Sequence of chain 1.E:
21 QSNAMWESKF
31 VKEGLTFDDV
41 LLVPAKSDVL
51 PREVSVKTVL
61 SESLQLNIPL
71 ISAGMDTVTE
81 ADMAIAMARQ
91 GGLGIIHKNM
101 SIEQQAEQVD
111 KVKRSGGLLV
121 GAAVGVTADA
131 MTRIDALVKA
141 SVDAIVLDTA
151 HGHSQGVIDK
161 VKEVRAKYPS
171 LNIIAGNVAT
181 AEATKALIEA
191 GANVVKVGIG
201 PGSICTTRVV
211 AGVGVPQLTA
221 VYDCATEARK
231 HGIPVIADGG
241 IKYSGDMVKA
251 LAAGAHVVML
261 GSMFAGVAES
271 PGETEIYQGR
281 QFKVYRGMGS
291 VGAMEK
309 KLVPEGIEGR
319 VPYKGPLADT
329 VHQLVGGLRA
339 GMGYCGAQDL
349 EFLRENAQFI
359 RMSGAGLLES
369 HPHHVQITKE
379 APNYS

Binding-site contacts:
Ligand atom N2 contacts residue IMP1 of chain 1.U at 3.1 Å.
Ligand atom C21 contacts residue TYR342 of chain 1.G at 3.9 Å (hydrophobic).
Ligand atom CL contacts residue GLY341 of chain 1.G at 3.4 Å.
Ligand atom C4 contacts residue GLY289 of chain 1.E at 3.9 Å.
Ligand atom C21 contacts residue ALA338 of chain 1.G at 3.7 Å (hydrophobic).
Ligand atom C7 contacts residue ALA150 of chain 1.E at 3.6 Å (hydrophobic).
Ligand atom C13 contacts residue VAL311 of chain 1.E at 3.5 Å (hydrophobic).
Ligand atom C7 contacts residue IMP1 of chain 1.U at 3.7 Å.
Ligand atom C18 contacts residue ALA150 of chain 1.E at 3.7 Å (hydrophobic).
Ligand atom N2 contacts residue THR207 of chain 1.E at 3.4 Å (h-bond).
Ligand atom N4 contacts residue ALA150 of chain 1.E at 3.9 Å.
Ligand atom C13 contacts residue MET294 of chain 1.E at 3.9 Å (hydrophobic).
Ligand atom C22 contacts residue PRO51 of chain 1.G at 3.7 Å (hydrophobic).
Ligand atom C10 contacts residue ALA150 of chain 1.E at 3.9 Å (hydrophobic).
Ligand atom C5 contacts residue ALA150 of chain 1.E at 3.9 Å (hydrophobic).
Ligand atom O1 contacts residue ALA150 of chain 1.E at 3.5 Å.
Ligand atom C6 contacts residue ALA150 of chain 1.E at 3.9 Å (hydrophobic).
Ligand atom C20 contacts residue PRO51 of chain 1.G at 3.8 Å (hydrophobic).
Ligand atom C21 contacts residue PRO51 of chain 1.G at 3.5 Å (hydrophobic).
Ligand atom C2 contacts residue MET294 of chain 1.E at 4.0 Å (hydrophobic).
Ligand atom C3 contacts residue MET288 of chain 1.E at 3.5 Å (hydrophobic).
Ligand atom C10 contacts residue GLU313 of chain 1.E at 3.9 Å.
Ligand atom C17 contacts residue GLU313 of chain 1.E at 4.0 Å.
Ligand atom C13 contacts residue GLU313 of chain 1.E at 3.9 Å.
Ligand atom C3 contacts residue GLY289 of chain 1.E at 3.6 Å.
Ligand atom C22 contacts residue GLU313 of chain 1.E at 3.8 Å.
Ligand atom N3 contacts residue GLU313 of chain 1.E at 3.6 Å (salt-bridge).
Ligand atom C13 contacts residue GLY289 of chain 1.E at 4.0 Å.
Ligand atom CL contacts residue HIS151 of chain 1.E at 3.8 Å.
Ligand atom C22 contacts residue TYR342 of chain 1.G at 3.6 Å (hydrophobic).
Ligand atom N2 contacts residue GLU313 of chain 1.E at 3.1 Å (salt-bridge).
Ligand atom C22 contacts residue ALA338 of chain 1.G at 4.0 Å (hydrophobic).
Ligand atom O1 contacts residue THR149 of chain 1.E at 3.8 Å.
Ligand atom C12 contacts residue MET294 of chain 1.E at 3.8 Å (hydrophobic).
Ligand atom N1 contacts residue ALA150 of chain 1.E at 3.4 Å.
Ligand atom N4 contacts residue GLU313 of chain 1.E at 3.2 Å (salt-bridge).
Ligand atom C17 contacts residue ALA150 of chain 1.E at 3.8 Å (hydrophobic).
Ligand atom N2 contacts residue TYR342 of chain 1.G at 4.0 Å.
Ligand atom C2 contacts residue GLY289 of chain 1.E at 3.6 Å.
Ligand atom O2 contacts residue ALA150 of chain 1.E at 3.7 Å.

This small molecule binds to this protein.
Small molecule (SMILES): [H]/N=C(\NO)c1cccc(C(C)(C)NC(=O)Nc2ccc(Cl)cc2)c1

Sequence of chain 1.G:
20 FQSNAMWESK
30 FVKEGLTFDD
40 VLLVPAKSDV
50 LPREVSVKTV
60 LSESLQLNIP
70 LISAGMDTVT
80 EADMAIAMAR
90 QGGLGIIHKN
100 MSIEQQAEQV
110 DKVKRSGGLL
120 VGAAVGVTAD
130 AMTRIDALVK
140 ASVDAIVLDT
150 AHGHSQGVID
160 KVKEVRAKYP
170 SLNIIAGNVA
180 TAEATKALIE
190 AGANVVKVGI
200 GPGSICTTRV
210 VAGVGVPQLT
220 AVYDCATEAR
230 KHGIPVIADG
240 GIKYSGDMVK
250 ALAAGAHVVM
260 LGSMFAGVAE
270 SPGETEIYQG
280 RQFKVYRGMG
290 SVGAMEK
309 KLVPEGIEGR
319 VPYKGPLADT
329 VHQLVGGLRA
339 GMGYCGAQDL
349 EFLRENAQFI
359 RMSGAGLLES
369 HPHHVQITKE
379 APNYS